A small-molecule ligand and the protein it binds are described below.
Small molecule (SMILES): N[C@@H](CNC1CCCCC1)P(=O)(O)O

Sequence of chain 1.A:
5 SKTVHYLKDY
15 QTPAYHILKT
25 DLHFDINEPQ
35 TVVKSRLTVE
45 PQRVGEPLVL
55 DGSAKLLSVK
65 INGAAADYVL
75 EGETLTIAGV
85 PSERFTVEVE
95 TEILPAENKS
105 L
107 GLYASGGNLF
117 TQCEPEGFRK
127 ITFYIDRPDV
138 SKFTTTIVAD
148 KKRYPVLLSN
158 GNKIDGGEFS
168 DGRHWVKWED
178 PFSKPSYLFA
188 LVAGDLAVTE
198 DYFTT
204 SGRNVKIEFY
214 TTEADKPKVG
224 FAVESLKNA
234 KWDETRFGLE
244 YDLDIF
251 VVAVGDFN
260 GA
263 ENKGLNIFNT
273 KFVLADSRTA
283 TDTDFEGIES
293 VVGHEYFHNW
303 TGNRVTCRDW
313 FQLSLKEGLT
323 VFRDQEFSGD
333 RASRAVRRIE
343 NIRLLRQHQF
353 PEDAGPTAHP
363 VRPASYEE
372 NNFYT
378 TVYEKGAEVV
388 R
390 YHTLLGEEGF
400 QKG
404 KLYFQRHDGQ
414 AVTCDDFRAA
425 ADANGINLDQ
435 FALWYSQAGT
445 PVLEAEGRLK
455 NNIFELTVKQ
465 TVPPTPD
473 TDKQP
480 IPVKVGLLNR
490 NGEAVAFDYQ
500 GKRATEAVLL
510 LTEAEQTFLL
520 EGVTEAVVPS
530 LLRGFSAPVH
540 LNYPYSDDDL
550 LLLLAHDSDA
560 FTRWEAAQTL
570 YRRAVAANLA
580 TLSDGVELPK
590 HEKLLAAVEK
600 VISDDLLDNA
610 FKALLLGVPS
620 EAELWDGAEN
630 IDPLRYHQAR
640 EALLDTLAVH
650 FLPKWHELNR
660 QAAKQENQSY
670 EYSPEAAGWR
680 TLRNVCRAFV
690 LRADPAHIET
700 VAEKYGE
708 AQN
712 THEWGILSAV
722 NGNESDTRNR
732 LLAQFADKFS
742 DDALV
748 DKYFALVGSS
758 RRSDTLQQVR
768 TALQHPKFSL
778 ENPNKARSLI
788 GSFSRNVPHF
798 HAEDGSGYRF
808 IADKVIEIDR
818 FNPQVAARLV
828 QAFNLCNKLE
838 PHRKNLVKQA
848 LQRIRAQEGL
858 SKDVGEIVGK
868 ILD

Binding-site contacts:
Ligand atom C19 contacts residue MSE259 of chain 1.A at 3.4 Å.
Ligand atom N10 contacts residue GLU263 of chain 1.A at 3.1 Å (salt-bridge).
Ligand atom N10 contacts residue MSE262 of chain 1.A at 3.8 Å.
Ligand atom C5 contacts residue MSE259 of chain 1.A at 3.7 Å.
Ligand atom O13 contacts residue GLU297 of chain 1.A at 3.3 Å (salt-bridge).
Ligand atom O11 contacts residue HIS300 of chain 1.A at 3.5 Å (h-bond).
Ligand atom P11 contacts residue ZN1 of chain 1.C at 2.9 Å.
Ligand atom C3 contacts residue GLU120 of chain 1.A at 3.8 Å.
Ligand atom C1 contacts residue ALA261 of chain 1.A at 3.4 Å (hydrophobic).
Ligand atom C21 contacts residue GLU120 of chain 1.A at 3.3 Å.
Ligand atom O12 contacts residue ZN1 of chain 1.C at 2.4 Å.
Ligand atom C22 contacts residue GLU120 of chain 1.A at 3.2 Å.
Ligand atom C23 contacts residue GLN118 of chain 1.A at 3.9 Å.
Ligand atom C21 contacts residue GLN118 of chain 1.A at 3.7 Å.
Ligand atom C3 contacts residue GLU263 of chain 1.A at 3.4 Å.
Ligand atom C22 contacts residue GLN821 of chain 1.A at 3.7 Å.
Ligand atom O11 contacts residue HIS296 of chain 1.A at 3.2 Å (h-bond).
Ligand atom N10 contacts residue GLU120 of chain 1.A at 2.7 Å (salt-bridge).
Ligand atom P11 contacts residue ALA261 of chain 1.A at 3.5 Å.
Ligand atom N10 contacts residue LYS318 of chain 1.A at 3.8 Å.
Ligand atom O11 contacts residue ZN1 of chain 1.C at 2.3 Å.
Ligand atom C23 contacts residue GLU120 of chain 1.A at 3.1 Å.
Ligand atom N2 contacts residue MSE262 of chain 1.A at 3.7 Å.
Ligand atom O12 contacts residue GLU319 of chain 1.A at 3.0 Å (salt-bridge).
Ligand atom C19 contacts residue GLN118 of chain 1.A at 3.3 Å.
Ligand atom P11 contacts residue TYR380 of chain 1.A at 3.8 Å.
Ligand atom N10 contacts residue GLU319 of chain 1.A at 3.3 Å (salt-bridge).
Ligand atom C20 contacts residue MSE259 of chain 1.A at 3.5 Å.
Ligand atom C22 contacts residue MSE259 of chain 1.A at 3.8 Å.
Ligand atom O12 contacts residue TYR380 of chain 1.A at 2.5 Å (h-bond).
Ligand atom N2 contacts residue GLU120 of chain 1.A at 3.6 Å.
Ligand atom P11 contacts residue GLU297 of chain 1.A at 3.7 Å.
Ligand atom C20 contacts residue GLN118 of chain 1.A at 3.5 Å.
Ligand atom O11 contacts residue GLU263 of chain 1.A at 3.2 Å (salt-bridge).
Ligand atom O12 contacts residue HIS296 of chain 1.A at 3.7 Å.
Ligand atom O11 contacts residue GLU297 of chain 1.A at 2.8 Å (salt-bridge).
Ligand atom C3 contacts residue ALA261 of chain 1.A at 3.2 Å (hydrophobic).
Ligand atom C21 contacts residue GLN821 of chain 1.A at 3.6 Å.
Ligand atom O13 contacts residue ALA261 of chain 1.A at 3.0 Å (h-bond).
Ligand atom C21 contacts residue MSE106 of chain 1.A at 3.6 Å.